Binding-site contacts:
Ligand atom C2' contacts residue HEM1 of chain 1.C at 3.1 Å.
Ligand atom C1 contacts residue GLN182 of chain 1.A at 3.7 Å.
Ligand atom N1' contacts residue HEM1 of chain 1.C at 2.6 Å (h-bond).
Ligand atom C21 contacts residue HEM1 of chain 1.C at 3.7 Å.
Ligand atom C5' contacts residue H4B1 of chain 1.D at 3.3 Å.
Ligand atom C14 contacts residue HEM1 of chain 1.C at 3.3 Å.
Ligand atom C11 contacts residue HEM1 of chain 1.C at 3.7 Å.
Ligand atom N1' contacts residue H4B1 of chain 1.D at 2.8 Å (h-bond).
Ligand atom N11 contacts residue HEM1 of chain 1.C at 2.8 Å (h-bond).
Ligand atom C1 contacts residue HEM1 of chain 1.C at 3.5 Å.
Ligand atom C3 contacts residue GLU296 of chain 1.A at 3.4 Å.
Ligand atom C5' contacts residue TRP382 of chain 1.A at 3.4 Å (hydrophobic).
Ligand atom C41 contacts residue MET40 of chain 1.A at 3.7 Å (hydrophobic).
Ligand atom C61 contacts residue TYR410 of chain 1.A at 3.5 Å (hydrophobic).
Ligand atom F13 contacts residue PHE288 of chain 1.A at 3.7 Å.
Ligand atom C16 contacts residue HEM1 of chain 1.C at 3.5 Å.
Ligand atom N1 contacts residue HEM1 of chain 1.C at 3.3 Å (h-bond).
Ligand atom C2 contacts residue HEM1 of chain 1.C at 3.6 Å.
Ligand atom C2' contacts residue H4B1 of chain 1.D at 3.5 Å.
Ligand atom C41 contacts residue TYR410 of chain 1.A at 3.7 Å (hydrophobic).
Ligand atom N61 contacts residue ARG118 of chain 1.A at 3.5 Å (salt-bridge).
Ligand atom C12 contacts residue VAL271 of chain 1.A at 3.7 Å (hydrophobic).
Ligand atom N61 contacts residue HEM1 of chain 1.C at 2.8 Å (h-bond).
Ligand atom C3 contacts residue HEM1 of chain 1.C at 3.6 Å.
Ligand atom C81 contacts residue TRP10 of chain 1.B at 3.6 Å (hydrophobic).
Ligand atom C15 contacts residue TRP291 of chain 1.A at 3.5 Å (hydrophobic).
Ligand atom F13 contacts residue GLY290 of chain 1.A at 3.1 Å.
Ligand atom C5' contacts residue HEM1 of chain 1.C at 3.6 Å.
Ligand atom F13 contacts residue SER289 of chain 1.A at 3.5 Å.
Ligand atom C61 contacts residue HEM1 of chain 1.C at 3.6 Å.
Ligand atom C15 contacts residue HEM1 of chain 1.C at 3.3 Å.
Ligand atom N2 contacts residue HEM1 of chain 1.C at 3.0 Å (h-bond).
Ligand atom F13 contacts residue PRO269 of chain 1.A at 3.7 Å.
Ligand atom C71 contacts residue HEM1 of chain 1.C at 3.7 Å.
Ligand atom C2 contacts residue GLN182 of chain 1.A at 3.4 Å.
Ligand atom C14 contacts residue PRO269 of chain 1.A at 3.7 Å (hydrophobic).
Ligand atom C4 contacts residue HEM1 of chain 1.C at 3.6 Å.
Ligand atom F13 contacts residue HEM1 of chain 1.C at 3.5 Å.
Ligand atom C16 contacts residue GLU296 of chain 1.A at 3.1 Å.
Ligand atom C51 contacts residue TYR410 of chain 1.A at 3.5 Å (hydrophobic).

The protein below binds the small molecule below.
Small molecule (SMILES): Cc1cc(N)nc(C[C@@H]2CNC[C@@H]2NCCNCCc2cccc(F)c2)c1

Sequence of chain 1.A:
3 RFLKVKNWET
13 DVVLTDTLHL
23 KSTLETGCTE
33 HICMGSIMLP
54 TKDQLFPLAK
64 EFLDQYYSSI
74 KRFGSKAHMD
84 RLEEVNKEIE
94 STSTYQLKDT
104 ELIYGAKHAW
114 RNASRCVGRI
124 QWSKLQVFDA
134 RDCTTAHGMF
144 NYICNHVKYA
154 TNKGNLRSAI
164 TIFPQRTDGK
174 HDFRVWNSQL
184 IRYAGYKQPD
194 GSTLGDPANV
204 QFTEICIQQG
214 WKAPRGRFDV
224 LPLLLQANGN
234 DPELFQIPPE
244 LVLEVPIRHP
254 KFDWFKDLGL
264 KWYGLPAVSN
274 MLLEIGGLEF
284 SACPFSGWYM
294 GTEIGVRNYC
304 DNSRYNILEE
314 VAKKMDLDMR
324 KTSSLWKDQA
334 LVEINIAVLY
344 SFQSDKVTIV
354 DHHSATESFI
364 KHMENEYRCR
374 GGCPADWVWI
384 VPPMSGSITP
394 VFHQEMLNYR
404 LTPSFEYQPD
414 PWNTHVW

Sequence of chain 1.B:
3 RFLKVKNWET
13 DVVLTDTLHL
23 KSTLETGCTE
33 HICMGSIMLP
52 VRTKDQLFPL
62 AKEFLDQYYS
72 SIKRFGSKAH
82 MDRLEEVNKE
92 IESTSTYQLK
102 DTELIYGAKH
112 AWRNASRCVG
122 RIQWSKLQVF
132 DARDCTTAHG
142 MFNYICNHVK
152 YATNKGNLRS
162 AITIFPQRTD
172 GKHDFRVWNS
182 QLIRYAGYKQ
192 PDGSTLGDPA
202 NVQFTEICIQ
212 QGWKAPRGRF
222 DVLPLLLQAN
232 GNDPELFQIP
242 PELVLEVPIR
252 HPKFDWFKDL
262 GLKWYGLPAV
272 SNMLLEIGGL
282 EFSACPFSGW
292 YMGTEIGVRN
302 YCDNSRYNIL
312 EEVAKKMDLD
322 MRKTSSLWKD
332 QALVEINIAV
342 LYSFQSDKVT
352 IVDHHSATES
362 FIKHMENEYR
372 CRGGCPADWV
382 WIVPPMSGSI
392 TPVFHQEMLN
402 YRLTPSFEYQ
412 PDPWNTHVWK